A protein and the small-molecule ligand that binds it are described below.
Small molecule (SMILES): CC(=O)N[C@H]1[C@H](O[C@H]2[C@H](O)[C@@H](NC(C)=O)CO[C@@H]2CO)O[C@H](CO)[C@@H](O[C@@H]2O[C@H](CO)[C@@H](O)[C@H](O[C@H]3O[C@H](CO)[C@@H](O)[C@H](O)[C@@H]3O[C@H]3O[C@H](CO)[C@@H](O)[C@H](O)[C@@H]3O[C@H]3O[C@H](CO)[C@@H](O)[C@H](O)[C@@H]3O)[C@@H]2O)[C@@H]1O

Binding-site contacts:
Ligand atom O7 contacts residue ASN120 of chain 6.A at 3.4 Å (h-bond).
Ligand atom C7 contacts residue ASN121 of chain 6.A at 3.4 Å.
Ligand atom C8 contacts residue ARG141 of chain 6.A at 4.2 Å.
Ligand atom N2 contacts residue ASN121 of chain 6.A at 2.9 Å (h-bond).
Ligand atom O7 contacts residue ASN121 of chain 6.A at 3.6 Å (h-bond).
Ligand atom C5 contacts residue ASN121 of chain 6.A at 3.7 Å.
Ligand atom O5 contacts residue ASN121 of chain 6.A at 2.4 Å (h-bond).
Ligand atom C1 contacts residue ASN121 of chain 6.A at 1.5 Å.
Ligand atom C8 contacts residue ASN120 of chain 6.A at 3.3 Å.
Ligand atom C7 contacts residue ASN120 of chain 6.A at 3.6 Å.
Ligand atom C4 contacts residue ASN121 of chain 6.A at 4.2 Å.
Ligand atom N2 contacts residue ARG141 of chain 6.A at 4.3 Å.
Ligand atom C2 contacts residue ASN121 of chain 6.A at 2.4 Å.
Ligand atom C3 contacts residue ASN121 of chain 6.A at 3.8 Å.

Sequence of chain 6.A:
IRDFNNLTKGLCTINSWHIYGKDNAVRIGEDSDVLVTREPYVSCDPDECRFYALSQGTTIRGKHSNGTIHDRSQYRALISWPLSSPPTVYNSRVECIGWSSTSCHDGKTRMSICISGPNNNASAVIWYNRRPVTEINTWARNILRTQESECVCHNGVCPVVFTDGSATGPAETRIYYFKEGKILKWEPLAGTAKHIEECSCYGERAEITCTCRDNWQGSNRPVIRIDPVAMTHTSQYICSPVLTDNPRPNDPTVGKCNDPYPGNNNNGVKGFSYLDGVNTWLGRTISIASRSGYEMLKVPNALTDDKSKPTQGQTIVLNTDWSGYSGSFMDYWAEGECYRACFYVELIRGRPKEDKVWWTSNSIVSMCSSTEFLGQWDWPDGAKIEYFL